Binding-site contacts:
Ligand atom N3 contacts residue THR208 of chain 1.D at 3.2 Å (h-bond).
Ligand atom C1 contacts residue LEU206 of chain 1.D at 3.4 Å (hydrophobic).
Ligand atom N1 contacts residue ZN1 of chain 1.Y at 2.1 Å.
Ligand atom O1 contacts residue LEU206 of chain 1.D at 3.4 Å.
Ligand atom S2 contacts residue HIS97 of chain 1.D at 3.7 Å.
Ligand atom N1 contacts residue HIS97 of chain 1.D at 3.4 Å (h-bond).
Ligand atom O1 contacts residue ZN1 of chain 1.Y at 4.1 Å.
Ligand atom N1 contacts residue THR207 of chain 1.D at 2.7 Å (h-bond).
Ligand atom S1 contacts residue ZN1 of chain 1.Y at 3.1 Å.
Ligand atom O3 contacts residue VAL124 of chain 1.D at 3.8 Å.
Ligand atom O1 contacts residue THR207 of chain 1.D at 3.0 Å (h-bond).
Ligand atom O2 contacts residue VAL124 of chain 1.D at 3.9 Å.
Ligand atom S2 contacts residue VAL124 of chain 1.D at 3.7 Å.
Ligand atom N1 contacts residue HIS99 of chain 1.D at 3.5 Å (h-bond).
Ligand atom S2 contacts residue GLN95 of chain 1.D at 3.6 Å (h-bond).
Ligand atom C5 contacts residue THR208 of chain 1.D at 2.7 Å.
Ligand atom S1 contacts residue HIS97 of chain 1.D at 3.9 Å.
Ligand atom C1 contacts residue HIS97 of chain 1.D at 4.1 Å.
Ligand atom C5 contacts residue PRO209 of chain 1.D at 4.0 Å (hydrophobic).
Ligand atom C5 contacts residue LEU206 of chain 1.D at 3.9 Å (hydrophobic).
Ligand atom O2 contacts residue HIS97 of chain 1.D at 3.2 Å.
Ligand atom N3 contacts residue THR207 of chain 1.D at 3.7 Å.
Ligand atom S1 contacts residue HIS122 of chain 1.D at 4.0 Å.
Ligand atom S1 contacts residue THR207 of chain 1.D at 3.8 Å.
Ligand atom O2 contacts residue ZN1 of chain 1.Y at 2.9 Å.
Ligand atom N1 contacts residue GLU109 of chain 1.D at 4.1 Å.
Ligand atom N2 contacts residue LEU206 of chain 1.D at 3.6 Å.
Ligand atom C3 contacts residue GLN95 of chain 1.D at 3.9 Å.
Ligand atom O1 contacts residue TRP217 of chain 1.D at 3.6 Å.
Ligand atom O2 contacts residue VAL147 of chain 1.D at 4.1 Å.
Ligand atom N1 contacts residue HIS122 of chain 1.D at 3.5 Å (h-bond).
Ligand atom O3 contacts residue GLN95 of chain 1.D at 3.0 Å (h-bond).
Ligand atom N3 contacts residue LEU206 of chain 1.D at 3.4 Å.
Ligand atom N2 contacts residue THR208 of chain 1.D at 3.2 Å (h-bond).
Ligand atom S2 contacts residue LEU206 of chain 1.D at 3.6 Å.
Ligand atom C2 contacts residue LEU206 of chain 1.D at 3.6 Å (hydrophobic).
Ligand atom S1 contacts residue LEU206 of chain 1.D at 4.2 Å.
Ligand atom O2 contacts residue HIS122 of chain 1.D at 3.4 Å (h-bond).
Ligand atom C1 contacts residue ZN1 of chain 1.Y at 4.2 Å.
Ligand atom N4 contacts residue GLN95 of chain 1.D at 4.0 Å.

This protein binds this small molecule.
Small molecule (SMILES): CC(=O)/N=c1\sc(S(N)(=O)=O)nn1C

Sequence of chain 1.D:
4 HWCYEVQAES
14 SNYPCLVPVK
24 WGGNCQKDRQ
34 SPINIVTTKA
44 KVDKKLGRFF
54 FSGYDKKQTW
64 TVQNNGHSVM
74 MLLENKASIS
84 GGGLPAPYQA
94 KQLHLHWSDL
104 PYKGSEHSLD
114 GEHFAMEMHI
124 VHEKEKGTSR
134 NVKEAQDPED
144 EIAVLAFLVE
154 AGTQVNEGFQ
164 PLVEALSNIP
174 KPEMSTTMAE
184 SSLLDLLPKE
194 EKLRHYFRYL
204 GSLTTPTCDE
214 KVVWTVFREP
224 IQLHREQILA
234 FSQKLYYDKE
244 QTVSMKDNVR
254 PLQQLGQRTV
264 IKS